Sequence of chain 40.A:
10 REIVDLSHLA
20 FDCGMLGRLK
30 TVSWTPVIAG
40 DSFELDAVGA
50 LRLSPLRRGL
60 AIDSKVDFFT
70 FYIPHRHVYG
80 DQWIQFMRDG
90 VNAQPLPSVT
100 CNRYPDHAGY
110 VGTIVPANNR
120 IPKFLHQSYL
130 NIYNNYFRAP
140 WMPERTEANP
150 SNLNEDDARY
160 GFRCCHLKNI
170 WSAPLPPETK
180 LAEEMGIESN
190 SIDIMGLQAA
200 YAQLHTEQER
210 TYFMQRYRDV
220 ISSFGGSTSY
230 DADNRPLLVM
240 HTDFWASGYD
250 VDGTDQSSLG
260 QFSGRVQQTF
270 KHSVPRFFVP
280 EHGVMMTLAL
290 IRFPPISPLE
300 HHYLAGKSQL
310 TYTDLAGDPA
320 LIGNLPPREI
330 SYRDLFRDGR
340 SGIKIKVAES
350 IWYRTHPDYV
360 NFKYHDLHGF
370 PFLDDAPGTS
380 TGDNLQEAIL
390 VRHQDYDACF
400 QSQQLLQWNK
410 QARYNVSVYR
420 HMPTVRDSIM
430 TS

Sequence of chain 39.C:
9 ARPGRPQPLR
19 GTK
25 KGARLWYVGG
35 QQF

A small-molecule ligand and the protein it binds are described below.
Small molecule (SMILES): Nc1ncnc2c1N1CN2[C@H]2C[C@]3(OP3(O)(O)OC[C@H]3OCC[C@@H]3O[P](=O)(O)OC[C@H]3O[C@@H]1C[C@@H]3O)[C@@H](CO[P](=O)(O)O[C@H]1CCO[C@@H]1COP(=O)=O)O2

Sequence of chain 39.A:
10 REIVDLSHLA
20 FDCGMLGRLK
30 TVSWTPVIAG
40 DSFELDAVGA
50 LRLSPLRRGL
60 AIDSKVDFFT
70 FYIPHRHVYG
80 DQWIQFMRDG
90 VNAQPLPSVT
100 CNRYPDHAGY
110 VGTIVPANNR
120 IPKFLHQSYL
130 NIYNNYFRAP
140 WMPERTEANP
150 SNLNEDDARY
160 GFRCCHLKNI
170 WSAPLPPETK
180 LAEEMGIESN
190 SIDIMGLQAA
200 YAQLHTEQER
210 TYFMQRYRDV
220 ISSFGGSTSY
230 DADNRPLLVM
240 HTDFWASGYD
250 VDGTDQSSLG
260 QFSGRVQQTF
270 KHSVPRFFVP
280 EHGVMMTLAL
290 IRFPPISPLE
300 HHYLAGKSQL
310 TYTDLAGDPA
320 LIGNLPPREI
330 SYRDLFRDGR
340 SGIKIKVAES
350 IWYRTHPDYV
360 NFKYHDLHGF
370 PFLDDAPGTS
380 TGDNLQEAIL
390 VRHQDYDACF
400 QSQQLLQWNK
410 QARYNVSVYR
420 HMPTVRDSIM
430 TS

Binding-site contacts:
Ligand atom C5' contacts residue DC1 of chain 39.H at 2.3 Å.
Ligand atom O4' contacts residue PHE212 of chain 39.A at 3.4 Å.
Ligand atom OP2 contacts residue ASP426 of chain 40.A at 2.8 Å (salt-bridge).
Ligand atom C2 contacts residue ARG425 of chain 40.A at 3.1 Å.
Ligand atom O3' contacts residue ARG425 of chain 40.A at 3.8 Å.
Ligand atom N1 contacts residue GLU208 of chain 39.A at 1.5 Å (salt-bridge).
Ligand atom O4' contacts residue ARG425 of chain 40.A at 3.7 Å.
Ligand atom O3' contacts residue ARG28 of chain 39.C at 3.5 Å (salt-bridge).
Ligand atom C1' contacts residue ALA27 of chain 39.C at 3.8 Å (hydrophobic).
Ligand atom C6 contacts residue GLU208 of chain 39.A at 2.6 Å.
Ligand atom O3' contacts residue DC1 of chain 39.E at 3.3 Å.
Ligand atom C5 contacts residue GLU208 of chain 39.A at 3.4 Å.
Ligand atom N3 contacts residue PHE212 of chain 39.A at 2.9 Å.
Ligand atom N1 contacts residue ARG425 of chain 40.A at 3.6 Å (salt-bridge).
Ligand atom C4 contacts residue ARG425 of chain 40.A at 3.6 Å.
Ligand atom OP2 contacts residue DC1 of chain 39.H at 2.0 Å.
Ligand atom O5' contacts residue ARG425 of chain 40.A at 2.8 Å.
Ligand atom N3 contacts residue ARG425 of chain 40.A at 3.1 Å (salt-bridge).
Ligand atom N3 contacts residue GLU208 of chain 39.A at 2.7 Å (salt-bridge).
Ligand atom C1' contacts residue DC1 of chain 39.E at 3.6 Å.
Ligand atom O5' contacts residue DC1 of chain 39.H at 2.6 Å.
Ligand atom C2 contacts residue GLU208 of chain 39.A at 1.6 Å.
Ligand atom OP1 contacts residue GLY34 of chain 39.C at 3.8 Å.
Ligand atom OP2 contacts residue ARG425 of chain 40.A at 3.8 Å.
Ligand atom C2' contacts residue DC1 of chain 39.E at 2.2 Å.
Ligand atom C5' contacts residue ARG28 of chain 39.C at 3.1 Å.
Ligand atom O3' contacts residue THR423 of chain 40.A at 3.8 Å.
Ligand atom P contacts residue DC1 of chain 39.H at 2.5 Å.
Ligand atom C4 contacts residue GLU208 of chain 39.A at 3.4 Å.
Ligand atom C3' contacts residue DC1 of chain 39.E at 2.9 Å.
Ligand atom C5' contacts residue TYR31 of chain 39.C at 2.9 Å (hydrophobic).
Ligand atom P contacts residue ARG425 of chain 40.A at 3.5 Å.
Ligand atom C2 contacts residue PHE212 of chain 39.A at 3.8 Å (hydrophobic).
Ligand atom OP2 contacts residue THR423 of chain 40.A at 2.9 Å.
Ligand atom N6 contacts residue GLU208 of chain 39.A at 3.4 Å (salt-bridge).
Ligand atom C4' contacts residue DC1 of chain 39.H at 2.8 Å.
Ligand atom O5' contacts residue TYR31 of chain 39.C at 3.4 Å (h-bond).
Ligand atom OP1 contacts residue ARG28 of chain 39.C at 3.2 Å (salt-bridge).
Ligand atom O5' contacts residue ARG28 of chain 39.C at 3.4 Å.
Ligand atom C1' contacts residue PHE212 of chain 39.A at 3.5 Å (hydrophobic).